Binding-site contacts:
Ligand atom C6 contacts residue VAL96 of chain 1.B at 4.2 Å (hydrophobic).
Ligand atom C4 contacts residue ASN90 of chain 1.B at 4.4 Å.
Ligand atom O contacts residue ASN90 of chain 1.B at 3.0 Å (h-bond).
Ligand atom CM contacts residue VAL96 of chain 1.B at 4.4 Å (hydrophobic).
Ligand atom O contacts residue VAL96 of chain 1.B at 3.6 Å.
Ligand atom C2 contacts residue ILE44 of chain 1.B at 4.4 Å (hydrophobic).
Ligand atom C3 contacts residue ILE44 of chain 1.B at 4.1 Å (hydrophobic).
Ligand atom O contacts residue ALA86 of chain 1.B at 4.3 Å.
Ligand atom CM contacts residue PHE33 of chain 1.B at 4.1 Å (hydrophobic).
Ligand atom C4 contacts residue ILE44 of chain 1.B at 3.9 Å (hydrophobic).
Ligand atom C5 contacts residue ILE44 of chain 1.B at 4.0 Å (hydrophobic).
Ligand atom C6 contacts residue ASN90 of chain 1.B at 3.1 Å.
Ligand atom C6 contacts residue ILE44 of chain 1.B at 4.3 Å (hydrophobic).
Ligand atom C contacts residue VAL96 of chain 1.B at 3.8 Å (hydrophobic).
Ligand atom C contacts residue VAL37 of chain 1.B at 3.8 Å (hydrophobic).
Ligand atom C1 contacts residue ASN90 of chain 1.B at 4.3 Å.
Ligand atom O4 contacts residue ILE44 of chain 1.B at 3.7 Å.
Ligand atom C3 contacts residue LEU42 of chain 1.B at 3.9 Å (hydrophobic).
Ligand atom N contacts residue VAL37 of chain 1.B at 3.7 Å.
Ligand atom C6 contacts residue TYR89 of chain 1.B at 4.1 Å (hydrophobic).
Ligand atom O contacts residue TYR47 of chain 1.B at 4.2 Å.
Ligand atom CM contacts residue TYR47 of chain 1.B at 4.5 Å (hydrophobic).
Ligand atom N contacts residue VAL96 of chain 1.B at 4.2 Å.
Ligand atom CM contacts residue VAL37 of chain 1.B at 3.6 Å (hydrophobic).
Ligand atom CM contacts residue PRO32 of chain 1.B at 3.8 Å (hydrophobic).
Ligand atom C5 contacts residue ASN90 of chain 1.B at 3.2 Å.
Ligand atom C1 contacts residue VAL96 of chain 1.B at 4.2 Å (hydrophobic).
Ligand atom C5 contacts residue TYR89 of chain 1.B at 3.8 Å (hydrophobic).
Ligand atom N contacts residue PRO32 of chain 1.B at 4.4 Å.
Ligand atom C2 contacts residue LEU42 of chain 1.B at 3.8 Å (hydrophobic).
Ligand atom C contacts residue ASN90 of chain 1.B at 4.1 Å.

The protein below binds the small molecule below.
Small molecule (SMILES): CC(=O)Nc1ccc(O)cc1

Sequence of chain 1.B:
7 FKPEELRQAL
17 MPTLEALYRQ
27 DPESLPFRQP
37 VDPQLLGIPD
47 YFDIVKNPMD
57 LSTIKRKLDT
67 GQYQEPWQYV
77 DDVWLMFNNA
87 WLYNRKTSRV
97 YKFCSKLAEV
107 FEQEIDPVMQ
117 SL